Sequence of chain 42.C:
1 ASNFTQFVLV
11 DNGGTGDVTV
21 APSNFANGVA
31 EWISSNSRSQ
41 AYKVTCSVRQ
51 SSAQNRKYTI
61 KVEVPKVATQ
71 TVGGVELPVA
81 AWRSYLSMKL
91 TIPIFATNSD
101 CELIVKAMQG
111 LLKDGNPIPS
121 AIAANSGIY

Sequence of chain 42.D:
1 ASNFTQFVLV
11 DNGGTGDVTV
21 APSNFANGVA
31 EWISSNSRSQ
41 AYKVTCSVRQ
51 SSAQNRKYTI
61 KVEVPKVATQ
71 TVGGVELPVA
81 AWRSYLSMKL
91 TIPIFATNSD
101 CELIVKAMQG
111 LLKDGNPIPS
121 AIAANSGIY

A protein and the small-molecule ligand that binds it are described below.
Small molecule (SMILES): Nc1ccn([C@@H]2O[C@H](CO[P](=O)(O)O[C@H]3[C@@H](O)[C@H](n4cnc5c(N)ncnc54)O[C@@H]3CO[P](=O)(O)O[C@H]3[C@@H](O)[C@H](n4cnc5c(=O)nc(N)[nH]c54)O[C@@H]3CO[P](=O)(O)O[C@H]3[C@@H](O)[C@H](n4cnc5c(N)ncnc54)O[C@@H]3CO[P](=O)(O)O[C@H]3[C@@H](O)[C@H](n4cnc5c(N)ncnc54)O[C@@H]3CO[P](=O)(O)O[C@H]3[C@@H](O)[C@H](n4ccc(=O)[nH]c4=O)O[C@@H]3CO[P](=O)(O)O[C@H]3[C@@H](O)[C@H](n4ccc(N)nc4=O)O[C@@H]3CO[P](=O)(O)O[C@H]3[C@@H](O)[C@H](n4ccc(=O)[nH]c4=O)O[C@@H]3CO[P](=O)(O)O[C@H]3[C@@H](O)[C@H](n4cnc5c(=O)nc(N)[nH]c54)O[C@@H]3COPO)[C@@H](O)[C@H]2O)c(=O)n1

Binding-site contacts:
Ligand atom C5' contacts residue TYR85 of chain 42.C at 3.7 Å (hydrophobic).
Ligand atom C6 contacts residue TYR85 of chain 42.C at 3.7 Å (hydrophobic).
Ligand atom OP1 contacts residue SER51 of chain 42.D at 2.8 Å (h-bond).
Ligand atom OP2 contacts residue ASN55 of chain 42.D at 3.5 Å (h-bond).
Ligand atom N7 contacts residue TYR85 of chain 42.C at 3.6 Å.
Ligand atom C5 contacts residue TYR85 of chain 42.C at 3.7 Å (hydrophobic).
Ligand atom OP2 contacts residue LYS89 of chain 42.D at 3.5 Å (salt-bridge).
Ligand atom O3' contacts residue SER51 of chain 42.D at 3.4 Å.
Ligand atom C6 contacts residue THR45 of chain 42.C at 3.5 Å.
Ligand atom C5' contacts residue ARG49 of chain 42.D at 3.1 Å.
Ligand atom OP2 contacts residue TYR85 of chain 42.C at 2.9 Å (h-bond).
Ligand atom N6 contacts residue THR59 of chain 42.C at 2.9 Å (h-bond).
Ligand atom N7 contacts residue LYS61 of chain 42.C at 3.5 Å.
Ligand atom N6 contacts residue THR91 of chain 42.D at 3.4 Å (h-bond).
Ligand atom OP2 contacts residue LYS57 of chain 42.D at 3.2 Å (salt-bridge).
Ligand atom OP1 contacts residue ARG49 of chain 42.D at 2.5 Å (salt-bridge).
Ligand atom OP2 contacts residue LYS43 of chain 42.C at 3.0 Å (salt-bridge).
Ligand atom P contacts residue LYS89 of chain 42.D at 3.4 Å.
Ligand atom C8 contacts residue THR45 of chain 42.C at 3.6 Å.
Ligand atom OP1 contacts residue LYS57 of chain 42.D at 2.8 Å.
Ligand atom P contacts residue ARG49 of chain 42.D at 3.2 Å.
Ligand atom C8 contacts residue TYR85 of chain 42.C at 3.7 Å (hydrophobic).
Ligand atom C2 contacts residue SER47 of chain 42.C at 3.2 Å.
Ligand atom OP1 contacts residue LYS89 of chain 42.D at 3.3 Å (salt-bridge).
Ligand atom OP1 contacts residue SER52 of chain 42.D at 2.9 Å (h-bond).
Ligand atom OP2 contacts residue LYS57 of chain 42.D at 2.6 Å (salt-bridge).
Ligand atom OP2 contacts residue SER51 of chain 42.D at 3.5 Å (h-bond).
Ligand atom N7 contacts residue THR45 of chain 42.C at 2.5 Å (h-bond).
Ligand atom O2' contacts residue GLU63 of chain 42.C at 3.6 Å.
Ligand atom P contacts residue SER51 of chain 42.D at 3.4 Å.
Ligand atom N1 contacts residue THR59 of chain 42.C at 3.5 Å.
Ligand atom OP2 contacts residue LYS89 of chain 42.D at 3.4 Å (salt-bridge).
Ligand atom O5' contacts residue LYS57 of chain 42.D at 3.1 Å (salt-bridge).
Ligand atom O3' contacts residue ARG49 of chain 42.D at 3.0 Å (salt-bridge).
Ligand atom P contacts residue LYS57 of chain 42.D at 3.2 Å.
Ligand atom N1 contacts residue SER47 of chain 42.C at 2.8 Å (h-bond).
Ligand atom O5' contacts residue ARG49 of chain 42.D at 3.6 Å (salt-bridge).
Ligand atom C5 contacts residue THR45 of chain 42.C at 3.2 Å.
Ligand atom N6 contacts residue THR45 of chain 42.C at 2.9 Å (h-bond).
Ligand atom OP1 contacts residue ASN55 of chain 42.D at 3.4 Å (h-bond).